The small molecule below binds the protein below.
Small molecule (SMILES): CC(=O)C(=O)O

Sequence of chain 1.D:
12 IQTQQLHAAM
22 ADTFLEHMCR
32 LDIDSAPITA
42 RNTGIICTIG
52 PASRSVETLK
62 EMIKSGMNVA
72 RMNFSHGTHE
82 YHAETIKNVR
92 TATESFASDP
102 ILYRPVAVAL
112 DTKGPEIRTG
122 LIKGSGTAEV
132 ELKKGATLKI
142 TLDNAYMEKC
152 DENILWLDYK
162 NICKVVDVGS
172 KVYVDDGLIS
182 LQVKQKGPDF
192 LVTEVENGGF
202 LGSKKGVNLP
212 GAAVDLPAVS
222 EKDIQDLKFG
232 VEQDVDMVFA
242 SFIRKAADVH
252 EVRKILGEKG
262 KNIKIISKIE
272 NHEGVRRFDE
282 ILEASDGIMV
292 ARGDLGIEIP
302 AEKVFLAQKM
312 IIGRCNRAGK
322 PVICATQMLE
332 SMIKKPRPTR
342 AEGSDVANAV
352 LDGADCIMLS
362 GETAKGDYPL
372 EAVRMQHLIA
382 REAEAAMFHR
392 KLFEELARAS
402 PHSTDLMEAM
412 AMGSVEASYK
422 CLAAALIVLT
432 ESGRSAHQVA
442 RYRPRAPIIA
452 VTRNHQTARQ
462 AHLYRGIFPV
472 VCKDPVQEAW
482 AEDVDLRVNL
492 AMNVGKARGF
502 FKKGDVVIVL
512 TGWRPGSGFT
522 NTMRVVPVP

Binding-site contacts:
Ligand atom C contacts residue ALA292 of chain 1.D at 3.4 Å (hydrophobic).
Ligand atom O3 contacts residue LYS269 of chain 1.D at 2.5 Å (salt-bridge).
Ligand atom O contacts residue MN1 of chain 1.S at 2.4 Å.
Ligand atom O3 contacts residue ARG72 of chain 1.D at 3.7 Å.
Ligand atom OXT contacts residue ASP295 of chain 1.D at 4.0 Å.
Ligand atom C contacts residue GLU271 of chain 1.D at 3.5 Å.
Ligand atom OXT contacts residue THR327 of chain 1.D at 2.6 Å (h-bond).
Ligand atom CB contacts residue ARG72 of chain 1.D at 3.7 Å.
Ligand atom O contacts residue ASP295 of chain 1.D at 2.8 Å (salt-bridge).
Ligand atom CA contacts residue GLU271 of chain 1.D at 4.0 Å.
Ligand atom O3 contacts residue MN1 of chain 1.S at 2.6 Å.
Ligand atom CB contacts residue ALA326 of chain 1.D at 4.5 Å (hydrophobic).
Ligand atom OXT contacts residue ARG293 of chain 1.D at 3.6 Å.
Ligand atom C contacts residue THR327 of chain 1.D at 3.5 Å.
Ligand atom O contacts residue GLU271 of chain 1.D at 2.7 Å (salt-bridge).
Ligand atom CB contacts residue MET359 of chain 1.D at 4.5 Å (hydrophobic).
Ligand atom CA contacts residue MN1 of chain 1.S at 3.2 Å.
Ligand atom O contacts residue ALA292 of chain 1.D at 3.7 Å.
Ligand atom C contacts residue ASP295 of chain 1.D at 4.1 Å.
Ligand atom OXT contacts residue ALA292 of chain 1.D at 3.2 Å.
Ligand atom OXT contacts residue GLY294 of chain 1.D at 2.9 Å (h-bond).
Ligand atom CA contacts residue LYS269 of chain 1.D at 3.6 Å.
Ligand atom CA contacts residue ALA292 of chain 1.D at 3.8 Å (hydrophobic).
Ligand atom C contacts residue MN1 of chain 1.S at 3.2 Å.
Ligand atom OXT contacts residue MN1 of chain 1.S at 4.4 Å.
Ligand atom O3 contacts residue ALA292 of chain 1.D at 4.5 Å.
Ligand atom CA contacts residue ARG72 of chain 1.D at 4.4 Å.
Ligand atom O contacts residue GLY294 of chain 1.D at 3.9 Å.
Ligand atom CB contacts residue LYS269 of chain 1.D at 4.1 Å.
Ligand atom C contacts residue GLY294 of chain 1.D at 3.9 Å.
Ligand atom CB contacts residue ALA292 of chain 1.D at 4.4 Å (hydrophobic).
Ligand atom O3 contacts residue GLU271 of chain 1.D at 3.9 Å.
Ligand atom CB contacts residue MET290 of chain 1.D at 3.9 Å (hydrophobic).
Ligand atom OXT contacts residue GLU271 of chain 1.D at 4.4 Å.
Ligand atom CB contacts residue THR327 of chain 1.D at 3.5 Å.
Ligand atom CA contacts residue THR327 of chain 1.D at 3.8 Å.